The protein below binds the small molecule below.
Small molecule (SMILES): CC(=O)N[C@@H]1[C@@H](O)[C@H](O)[C@@H](CO)O[C@H]1O

Binding-site contacts:
Ligand atom C7 contacts residue ASN286 of chain 2.A at 3.5 Å.
Ligand atom O5 contacts residue ASN286 of chain 2.A at 2.3 Å (h-bond).
Ligand atom C4 contacts residue ASN286 of chain 2.A at 4.3 Å.
Ligand atom C1 contacts residue ASN286 of chain 2.A at 1.4 Å.
Ligand atom C5 contacts residue ASN286 of chain 2.A at 3.6 Å.
Ligand atom C2 contacts residue ASN286 of chain 2.A at 2.6 Å.
Ligand atom O7 contacts residue ASN286 of chain 2.A at 3.6 Å.
Ligand atom N2 contacts residue ASN286 of chain 2.A at 3.1 Å (h-bond).
Ligand atom C3 contacts residue ASN286 of chain 2.A at 3.9 Å.

Sequence of chain 2.A:
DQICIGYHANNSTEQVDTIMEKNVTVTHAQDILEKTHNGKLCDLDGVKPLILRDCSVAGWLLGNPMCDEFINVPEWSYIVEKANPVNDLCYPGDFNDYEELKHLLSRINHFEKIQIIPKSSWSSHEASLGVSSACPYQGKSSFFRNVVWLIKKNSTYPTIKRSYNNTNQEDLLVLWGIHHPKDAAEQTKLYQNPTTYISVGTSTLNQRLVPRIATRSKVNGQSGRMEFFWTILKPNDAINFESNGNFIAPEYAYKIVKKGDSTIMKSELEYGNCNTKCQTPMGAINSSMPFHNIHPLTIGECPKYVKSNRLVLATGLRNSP